The small molecule below binds the protein below.
Small molecule (SMILES): CC(=O)N[C@H]1[C@H](O[C@H]2[C@H](O)[C@@H](NC(C)=O)CO[C@@H]2CO)O[C@H](CO)[C@@H](O)[C@@H]1O

Binding-site contacts:
Ligand atom C5 contacts residue ASN226 of chain 1.A at 3.7 Å.
Ligand atom C2 contacts residue ASP20 of chain 1.A at 4.0 Å.
Ligand atom C8 contacts residue ASN226 of chain 1.A at 4.0 Å.
Ligand atom C1 contacts residue ASN226 of chain 1.A at 1.4 Å.
Ligand atom C6 contacts residue ILE244 of chain 1.A at 4.1 Å (hydrophobic).
Ligand atom O6 contacts residue SER21 of chain 1.A at 3.0 Å (h-bond).
Ligand atom O4 contacts residue GLY22 of chain 1.A at 4.0 Å.
Ligand atom C5 contacts residue TRP185 of chain 1.A at 4.5 Å (hydrophobic).
Ligand atom N2 contacts residue ASN226 of chain 1.A at 2.9 Å (h-bond).
Ligand atom O6 contacts residue GLY22 of chain 1.A at 3.8 Å.
Ligand atom C4 contacts residue ASN226 of chain 1.A at 4.2 Å.
Ligand atom N2 contacts residue ASP20 of chain 1.A at 4.1 Å.
Ligand atom C2 contacts residue ASN226 of chain 1.A at 2.4 Å.
Ligand atom C7 contacts residue ASP20 of chain 1.A at 3.5 Å.
Ligand atom O5 contacts residue TRP185 of chain 1.A at 4.4 Å.
Ligand atom O4 contacts residue ASP20 of chain 1.A at 4.3 Å.
Ligand atom C4 contacts residue GLY22 of chain 1.A at 4.2 Å.
Ligand atom C6 contacts residue SER21 of chain 1.A at 4.1 Å.
Ligand atom C6 contacts residue LEU229 of chain 1.A at 4.1 Å (hydrophobic).
Ligand atom O7 contacts residue GLY22 of chain 1.A at 3.7 Å.
Ligand atom C3 contacts residue ASN226 of chain 1.A at 3.8 Å.
Ligand atom O6 contacts residue TRP185 of chain 1.A at 3.5 Å.
Ligand atom O4 contacts residue SER21 of chain 1.A at 4.4 Å.
Ligand atom C8 contacts residue ASP20 of chain 1.A at 4.4 Å.
Ligand atom C7 contacts residue ASN226 of chain 1.A at 3.3 Å.
Ligand atom O7 contacts residue ASP20 of chain 1.A at 2.8 Å (salt-bridge).
Ligand atom O5 contacts residue ASN226 of chain 1.A at 2.4 Å (h-bond).
Ligand atom O6 contacts residue ILE244 of chain 1.A at 3.9 Å.
Ligand atom O7 contacts residue ASN226 of chain 1.A at 3.3 Å (h-bond).
Ligand atom O6 contacts residue LEU229 of chain 1.A at 3.8 Å.
Ligand atom O5 contacts residue LEU229 of chain 1.A at 3.9 Å.
Ligand atom O3 contacts residue ASP20 of chain 1.A at 4.5 Å.

Sequence of chain 1.A:
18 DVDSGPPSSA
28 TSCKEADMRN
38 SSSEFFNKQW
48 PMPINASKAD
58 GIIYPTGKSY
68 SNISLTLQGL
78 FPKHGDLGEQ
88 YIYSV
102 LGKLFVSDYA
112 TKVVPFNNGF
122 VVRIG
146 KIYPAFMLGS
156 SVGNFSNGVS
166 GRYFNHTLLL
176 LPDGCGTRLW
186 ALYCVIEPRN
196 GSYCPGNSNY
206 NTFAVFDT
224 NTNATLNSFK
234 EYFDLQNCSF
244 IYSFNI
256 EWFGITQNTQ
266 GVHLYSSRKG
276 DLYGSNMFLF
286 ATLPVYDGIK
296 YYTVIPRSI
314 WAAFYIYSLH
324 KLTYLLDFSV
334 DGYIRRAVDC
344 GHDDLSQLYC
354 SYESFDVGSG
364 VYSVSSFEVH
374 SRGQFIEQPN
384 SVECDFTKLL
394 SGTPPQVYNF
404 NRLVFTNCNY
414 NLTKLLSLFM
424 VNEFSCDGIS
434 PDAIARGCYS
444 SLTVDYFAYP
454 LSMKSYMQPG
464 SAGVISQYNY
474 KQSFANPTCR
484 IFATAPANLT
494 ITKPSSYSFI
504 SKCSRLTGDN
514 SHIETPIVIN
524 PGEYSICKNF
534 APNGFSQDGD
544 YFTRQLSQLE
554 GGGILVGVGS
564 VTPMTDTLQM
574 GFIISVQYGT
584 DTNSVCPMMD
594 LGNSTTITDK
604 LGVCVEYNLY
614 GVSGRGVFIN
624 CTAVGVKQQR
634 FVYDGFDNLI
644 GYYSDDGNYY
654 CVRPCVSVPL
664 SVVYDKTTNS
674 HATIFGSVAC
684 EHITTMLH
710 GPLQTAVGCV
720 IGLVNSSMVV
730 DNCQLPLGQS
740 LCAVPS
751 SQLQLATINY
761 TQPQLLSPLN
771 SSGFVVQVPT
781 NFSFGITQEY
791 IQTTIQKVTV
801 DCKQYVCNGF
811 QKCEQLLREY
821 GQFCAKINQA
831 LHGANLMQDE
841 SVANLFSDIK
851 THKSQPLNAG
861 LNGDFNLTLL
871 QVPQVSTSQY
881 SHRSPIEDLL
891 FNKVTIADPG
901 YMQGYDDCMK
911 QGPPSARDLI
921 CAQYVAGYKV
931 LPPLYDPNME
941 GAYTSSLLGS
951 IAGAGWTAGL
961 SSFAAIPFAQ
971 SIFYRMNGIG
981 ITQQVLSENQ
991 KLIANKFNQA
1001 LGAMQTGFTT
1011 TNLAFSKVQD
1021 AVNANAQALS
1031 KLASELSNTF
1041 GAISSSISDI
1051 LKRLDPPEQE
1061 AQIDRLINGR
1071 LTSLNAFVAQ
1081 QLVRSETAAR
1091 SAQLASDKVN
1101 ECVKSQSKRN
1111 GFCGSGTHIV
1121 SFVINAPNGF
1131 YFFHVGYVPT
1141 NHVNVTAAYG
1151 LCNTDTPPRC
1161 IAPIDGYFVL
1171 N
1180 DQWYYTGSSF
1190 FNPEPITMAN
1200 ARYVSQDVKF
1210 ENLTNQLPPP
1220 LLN